The small molecule below binds the protein below.
Small molecule (SMILES): Cc1cc(C(=O)N2CCN(C(c3ccccc3)c3ccccc3)CC2)ccc1[N+](=O)[O-]

Sequence of chain 1.B:
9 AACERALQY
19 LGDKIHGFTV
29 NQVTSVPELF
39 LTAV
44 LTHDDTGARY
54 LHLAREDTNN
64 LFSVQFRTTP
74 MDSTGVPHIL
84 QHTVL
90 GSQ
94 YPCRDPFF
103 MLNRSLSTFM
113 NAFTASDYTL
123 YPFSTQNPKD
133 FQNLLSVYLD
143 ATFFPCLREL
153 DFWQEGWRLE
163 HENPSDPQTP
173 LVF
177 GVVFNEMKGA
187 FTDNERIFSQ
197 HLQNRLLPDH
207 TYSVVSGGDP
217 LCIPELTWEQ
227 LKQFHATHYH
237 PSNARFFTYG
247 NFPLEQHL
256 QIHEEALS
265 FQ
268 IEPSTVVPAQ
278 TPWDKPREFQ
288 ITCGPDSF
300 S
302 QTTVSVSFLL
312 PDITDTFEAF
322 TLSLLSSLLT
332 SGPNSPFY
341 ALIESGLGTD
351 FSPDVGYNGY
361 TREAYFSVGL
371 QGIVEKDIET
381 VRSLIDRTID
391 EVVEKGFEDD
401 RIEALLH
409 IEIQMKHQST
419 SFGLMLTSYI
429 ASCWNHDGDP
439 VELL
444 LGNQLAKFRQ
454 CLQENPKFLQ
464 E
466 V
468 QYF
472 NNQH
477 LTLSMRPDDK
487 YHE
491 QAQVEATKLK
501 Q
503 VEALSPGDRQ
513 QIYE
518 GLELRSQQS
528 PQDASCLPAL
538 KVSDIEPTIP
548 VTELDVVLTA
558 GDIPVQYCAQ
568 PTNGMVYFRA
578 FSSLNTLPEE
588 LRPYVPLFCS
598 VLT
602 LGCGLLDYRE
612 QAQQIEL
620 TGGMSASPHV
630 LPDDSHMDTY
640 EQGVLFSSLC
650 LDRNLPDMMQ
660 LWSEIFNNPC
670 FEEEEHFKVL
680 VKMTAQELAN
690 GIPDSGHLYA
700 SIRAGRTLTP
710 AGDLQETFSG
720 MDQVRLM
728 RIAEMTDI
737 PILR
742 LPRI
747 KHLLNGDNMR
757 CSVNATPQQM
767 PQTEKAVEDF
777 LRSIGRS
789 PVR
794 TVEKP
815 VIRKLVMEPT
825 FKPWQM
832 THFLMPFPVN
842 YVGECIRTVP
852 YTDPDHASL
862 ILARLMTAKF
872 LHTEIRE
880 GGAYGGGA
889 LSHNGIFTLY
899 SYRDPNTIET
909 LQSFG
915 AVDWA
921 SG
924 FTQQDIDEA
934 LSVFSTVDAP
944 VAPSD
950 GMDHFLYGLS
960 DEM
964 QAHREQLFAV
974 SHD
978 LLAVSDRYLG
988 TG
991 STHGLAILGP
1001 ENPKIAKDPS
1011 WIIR

Binding-site contacts:
Ligand atom C17 contacts residue 3UE1 of chain 1.V at 3.5 Å.
Ligand atom C16 contacts residue 3UE1 of chain 1.V at 3.5 Å.
Ligand atom N07 contacts residue TYR360 of chain 1.B at 3.5 Å.
Ligand atom C21 contacts residue LEU444 of chain 1.B at 3.7 Å (hydrophobic).
Ligand atom O08 contacts residue TYR360 of chain 1.B at 3.8 Å.
Ligand atom O09 contacts residue GLY359 of chain 1.B at 3.2 Å (h-bond).
Ligand atom C05 contacts residue TYR360 of chain 1.B at 3.6 Å (hydrophobic).
Ligand atom C05 contacts residue 3UE1 of chain 1.V at 3.5 Å.
Ligand atom C06 contacts residue 3UE1 of chain 1.V at 3.8 Å.
Ligand atom C10 contacts residue TYR360 of chain 1.B at 3.7 Å (hydrophobic).
Ligand atom O08 contacts residue GLY359 of chain 1.B at 2.8 Å (h-bond).
Ligand atom C03 contacts residue TYR360 of chain 1.B at 3.7 Å (hydrophobic).
Ligand atom O09 contacts residue TYR360 of chain 1.B at 3.4 Å.
Ligand atom C21 contacts residue 3UE1 of chain 1.V at 3.6 Å.
Ligand atom O01 contacts residue TYR427 of chain 1.B at 3.7 Å.
Ligand atom C29 contacts residue MET423 of chain 1.B at 3.9 Å (hydrophobic).
Ligand atom C11 contacts residue TYR360 of chain 1.B at 3.9 Å (hydrophobic).
Ligand atom C12 contacts residue TYR360 of chain 1.B at 3.7 Å (hydrophobic).
Ligand atom C24 contacts residue 3UE1 of chain 1.V at 3.9 Å.
Ligand atom C22 contacts residue 3UE1 of chain 1.V at 3.6 Å.
Ligand atom C06 contacts residue TYR360 of chain 1.B at 3.6 Å (hydrophobic).
Ligand atom C11 contacts residue GLY359 of chain 1.B at 3.7 Å.
Ligand atom C15 contacts residue MET423 of chain 1.B at 3.5 Å (hydrophobic).
Ligand atom C04 contacts residue TYR360 of chain 1.B at 3.7 Å (hydrophobic).
Ligand atom C14 contacts residue MET423 of chain 1.B at 3.8 Å (hydrophobic).
Ligand atom C22 contacts residue LEU444 of chain 1.B at 3.5 Å (hydrophobic).
Ligand atom C23 contacts residue 3UE1 of chain 1.V at 3.8 Å.
Ligand atom C27 contacts residue LEU444 of chain 1.B at 3.8 Å (hydrophobic).
Ligand atom C23 contacts residue ILE409 of chain 1.B at 3.7 Å (hydrophobic).
Ligand atom C25 contacts residue 3UE1 of chain 1.V at 3.9 Å.
Ligand atom O09 contacts residue TYR357 of chain 1.B at 3.7 Å.
Ligand atom C19 contacts residue TYR427 of chain 1.B at 3.9 Å (hydrophobic).
Ligand atom N07 contacts residue GLY359 of chain 1.B at 3.5 Å (h-bond).
Ligand atom C30 contacts residue GLN412 of chain 1.B at 3.4 Å.
Ligand atom C15 contacts residue TYR427 of chain 1.B at 3.8 Å (hydrophobic).
Ligand atom C24 contacts residue ILE409 of chain 1.B at 3.9 Å (hydrophobic).
Ligand atom C11 contacts residue 3UE1 of chain 1.V at 3.9 Å.
Ligand atom C21 contacts residue TYR427 of chain 1.B at 3.5 Å (hydrophobic).
Ligand atom C04 contacts residue 3UE1 of chain 1.V at 3.5 Å.
Ligand atom O09 contacts residue ACT1 of chain 1.EA at 3.6 Å.